A small-molecule ligand and the protein it binds are described below.
Small molecule (SMILES): CC(=O)N[C@H]1[C@H](O[C@H]2[C@H](O)[C@@H](NC(C)=O)CO[C@@H]2CO)O[C@H](CO)[C@@H](O[C@@H]2O[C@H](CO)[C@@H](O)[C@H](O)[C@H]2NC(C)=O)[C@@H]1O

Sequence of chain 1.E:
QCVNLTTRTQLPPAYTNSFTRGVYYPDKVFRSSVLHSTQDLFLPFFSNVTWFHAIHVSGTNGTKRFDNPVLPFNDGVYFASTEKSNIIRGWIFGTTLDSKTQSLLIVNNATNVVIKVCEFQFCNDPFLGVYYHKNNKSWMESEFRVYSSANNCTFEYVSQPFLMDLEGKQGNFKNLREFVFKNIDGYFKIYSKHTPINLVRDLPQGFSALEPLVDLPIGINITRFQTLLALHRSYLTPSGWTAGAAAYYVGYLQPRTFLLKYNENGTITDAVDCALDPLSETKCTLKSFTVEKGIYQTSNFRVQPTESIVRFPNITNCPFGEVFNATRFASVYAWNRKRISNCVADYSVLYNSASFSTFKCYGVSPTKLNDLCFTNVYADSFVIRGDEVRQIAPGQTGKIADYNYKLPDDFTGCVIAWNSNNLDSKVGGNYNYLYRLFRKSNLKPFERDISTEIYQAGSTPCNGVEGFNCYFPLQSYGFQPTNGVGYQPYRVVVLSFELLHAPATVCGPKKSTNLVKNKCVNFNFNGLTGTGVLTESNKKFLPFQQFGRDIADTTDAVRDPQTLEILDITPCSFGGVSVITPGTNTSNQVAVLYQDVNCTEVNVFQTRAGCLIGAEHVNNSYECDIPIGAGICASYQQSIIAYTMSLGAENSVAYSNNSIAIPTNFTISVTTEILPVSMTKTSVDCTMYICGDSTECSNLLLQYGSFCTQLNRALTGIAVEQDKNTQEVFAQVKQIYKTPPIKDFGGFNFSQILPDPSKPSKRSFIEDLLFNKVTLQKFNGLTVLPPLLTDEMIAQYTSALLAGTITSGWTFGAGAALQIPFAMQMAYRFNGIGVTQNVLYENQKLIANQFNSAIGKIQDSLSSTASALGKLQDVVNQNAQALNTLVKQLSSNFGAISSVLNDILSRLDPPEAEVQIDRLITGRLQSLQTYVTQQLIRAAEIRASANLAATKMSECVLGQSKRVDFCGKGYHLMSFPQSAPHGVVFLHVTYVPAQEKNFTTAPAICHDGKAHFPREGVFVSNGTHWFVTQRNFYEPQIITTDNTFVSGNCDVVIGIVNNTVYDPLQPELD

Binding-site contacts:
Ligand atom O6 contacts residue GLU119 of chain 1.E at 2.8 Å (salt-bridge).
Ligand atom C5 contacts residue ASN152 of chain 1.E at 3.6 Å.
Ligand atom O6 contacts residue LYS100 of chain 1.E at 3.9 Å.
Ligand atom O5 contacts residue GLU119 of chain 1.E at 4.3 Å.
Ligand atom C8 contacts residue ASN151 of chain 1.E at 3.3 Å.
Ligand atom O7 contacts residue ASN152 of chain 1.E at 4.3 Å.
Ligand atom C2 contacts residue ASN152 of chain 1.E at 2.5 Å.
Ligand atom C6 contacts residue GLU119 of chain 1.E at 4.2 Å.
Ligand atom O6 contacts residue ASN152 of chain 1.E at 3.3 Å (h-bond).
Ligand atom C4 contacts residue ASN152 of chain 1.E at 4.2 Å.
Ligand atom C3 contacts residue ASN152 of chain 1.E at 3.8 Å.
Ligand atom C1 contacts residue GLU119 of chain 1.E at 4.0 Å.
Ligand atom O5 contacts residue ASN152 of chain 1.E at 2.4 Å (h-bond).
Ligand atom C1 contacts residue ASN152 of chain 1.E at 1.4 Å.
Ligand atom C7 contacts residue ASN151 of chain 1.E at 4.3 Å.
Ligand atom C6 contacts residue ASN152 of chain 1.E at 4.0 Å.
Ligand atom C7 contacts residue ASN152 of chain 1.E at 4.0 Å.
Ligand atom C6 contacts residue LYS100 of chain 1.E at 4.3 Å.
Ligand atom N2 contacts residue ASN152 of chain 1.E at 3.1 Å (h-bond).
Ligand atom C2 contacts residue GLU119 of chain 1.E at 4.2 Å.